Binding-site contacts:
Ligand atom C19 contacts residue ASP72 of chain 2.A at 3.5 Å.
Ligand atom C7 contacts residue GLY119 of chain 2.A at 3.8 Å.
Ligand atom O18 contacts residue GLY118 of chain 2.A at 3.4 Å (h-bond).
Ligand atom C16 contacts residue PHE331 of chain 2.A at 3.6 Å (hydrophobic).
Ligand atom O18 contacts residue GLY117 of chain 2.A at 3.6 Å.
Ligand atom C6 contacts residue SER200 of chain 2.A at 4.0 Å.
Ligand atom C11 contacts residue TRP84 of chain 2.A at 3.5 Å (hydrophobic).
Ligand atom C7 contacts residue PHE290 of chain 2.A at 3.6 Å (hydrophobic).
Ligand atom O18 contacts residue GLU199 of chain 2.A at 2.6 Å (salt-bridge).
Ligand atom C3 contacts residue TRP84 of chain 2.A at 3.7 Å (hydrophobic).
Ligand atom C7 contacts residue PHE331 of chain 2.A at 3.5 Å (hydrophobic).
Ligand atom C41 contacts residue HIS440 of chain 2.A at 3.9 Å.
Ligand atom O18 contacts residue SER200 of chain 2.A at 3.7 Å.
Ligand atom C16 contacts residue SER200 of chain 2.A at 3.5 Å.
Ligand atom C16 contacts residue PHE288 of chain 2.A at 3.3 Å (hydrophobic).
Ligand atom C6 contacts residue GLY119 of chain 2.A at 3.6 Å.
Ligand atom C8 contacts residue PHE331 of chain 2.A at 3.9 Å (hydrophobic).
Ligand atom C6 contacts residue PHE331 of chain 2.A at 3.7 Å (hydrophobic).
Ligand atom O17 contacts residue SER200 of chain 2.A at 2.8 Å (h-bond).
Ligand atom O17 contacts residue PHE331 of chain 2.A at 3.7 Å.
Ligand atom C12 contacts residue TRP84 of chain 2.A at 3.8 Å (hydrophobic).
Ligand atom C4 contacts residue GLU199 of chain 2.A at 3.8 Å.
Ligand atom O5 contacts residue HIS440 of chain 2.A at 3.5 Å.
Ligand atom C9 contacts residue PHE330 of chain 2.A at 3.8 Å (hydrophobic).
Ligand atom O5 contacts residue SER200 of chain 2.A at 3.6 Å (h-bond).
Ligand atom C15 contacts residue TYR121 of chain 2.A at 3.9 Å (hydrophobic).
Ligand atom C19 contacts residue PHE330 of chain 2.A at 3.7 Å (hydrophobic).
Ligand atom C1 contacts residue GLY118 of chain 2.A at 3.7 Å.
Ligand atom C11 contacts residue PHE330 of chain 2.A at 3.7 Å (hydrophobic).
Ligand atom C9 contacts residue TYR121 of chain 2.A at 3.5 Å (hydrophobic).
Ligand atom C2 contacts residue GLY117 of chain 2.A at 4.0 Å.
Ligand atom C2 contacts residue GLY118 of chain 2.A at 3.7 Å.
Ligand atom C16 contacts residue PHE290 of chain 2.A at 3.4 Å (hydrophobic).
Ligand atom C2 contacts residue TRP84 of chain 2.A at 3.7 Å (hydrophobic).
Ligand atom O17 contacts residue HIS440 of chain 2.A at 3.6 Å.
Ligand atom C8 contacts residue TYR121 of chain 2.A at 3.4 Å (hydrophobic).
Ligand atom C3 contacts residue GLU199 of chain 2.A at 3.3 Å.
Ligand atom C12 contacts residue PHE330 of chain 2.A at 3.7 Å (hydrophobic).
Ligand atom N10 contacts residue PHE330 of chain 2.A at 3.6 Å.
Ligand atom O17 contacts residue GLY119 of chain 2.A at 3.9 Å.

Sequence of chain 2.A:
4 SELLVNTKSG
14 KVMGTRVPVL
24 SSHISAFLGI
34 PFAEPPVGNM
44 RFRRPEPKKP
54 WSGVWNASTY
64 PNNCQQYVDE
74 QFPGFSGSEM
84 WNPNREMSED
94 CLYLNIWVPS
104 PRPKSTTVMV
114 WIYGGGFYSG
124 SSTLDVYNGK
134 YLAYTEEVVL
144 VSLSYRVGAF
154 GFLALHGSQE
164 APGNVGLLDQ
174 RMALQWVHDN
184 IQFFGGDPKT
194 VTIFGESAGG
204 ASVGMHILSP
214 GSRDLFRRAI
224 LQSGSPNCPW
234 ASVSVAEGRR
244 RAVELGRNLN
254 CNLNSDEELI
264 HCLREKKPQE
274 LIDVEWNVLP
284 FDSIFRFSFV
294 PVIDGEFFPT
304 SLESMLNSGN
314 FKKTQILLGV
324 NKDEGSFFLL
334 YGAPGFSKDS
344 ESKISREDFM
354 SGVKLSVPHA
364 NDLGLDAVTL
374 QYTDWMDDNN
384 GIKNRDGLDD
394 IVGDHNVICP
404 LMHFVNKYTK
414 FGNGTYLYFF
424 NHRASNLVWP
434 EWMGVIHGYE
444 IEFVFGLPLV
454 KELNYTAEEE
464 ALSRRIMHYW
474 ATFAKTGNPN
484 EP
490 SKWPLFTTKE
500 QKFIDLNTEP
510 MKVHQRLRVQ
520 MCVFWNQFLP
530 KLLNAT

The protein below binds the small molecule below.
Small molecule (SMILES): COc1ccc2c3c1O[C@H]1C[C@@H](O)C=C[C@@]31CCN(C)C2